Sequence of chain 3.C:
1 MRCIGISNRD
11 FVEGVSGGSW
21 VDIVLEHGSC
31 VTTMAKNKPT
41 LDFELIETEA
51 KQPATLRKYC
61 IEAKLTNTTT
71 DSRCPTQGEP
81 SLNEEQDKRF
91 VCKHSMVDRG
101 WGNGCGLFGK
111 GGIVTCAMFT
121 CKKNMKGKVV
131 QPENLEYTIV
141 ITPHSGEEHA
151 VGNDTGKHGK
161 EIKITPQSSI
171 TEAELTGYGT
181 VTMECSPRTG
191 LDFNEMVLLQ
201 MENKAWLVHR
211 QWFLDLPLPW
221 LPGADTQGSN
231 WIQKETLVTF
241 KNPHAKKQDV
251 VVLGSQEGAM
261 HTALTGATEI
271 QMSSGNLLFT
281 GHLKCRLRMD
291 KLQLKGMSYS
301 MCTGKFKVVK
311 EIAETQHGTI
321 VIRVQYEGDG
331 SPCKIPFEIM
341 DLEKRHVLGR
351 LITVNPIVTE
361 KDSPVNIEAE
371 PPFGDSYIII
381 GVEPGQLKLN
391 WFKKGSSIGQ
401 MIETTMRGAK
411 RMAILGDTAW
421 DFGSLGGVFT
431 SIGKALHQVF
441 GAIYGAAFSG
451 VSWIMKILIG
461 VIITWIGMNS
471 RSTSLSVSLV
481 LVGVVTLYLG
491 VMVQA

The protein below binds the small molecule below.
Small molecule (SMILES): CC(=O)N[C@H]1[C@H](O[C@H]2[C@H](O)[C@@H](NC(C)=O)CO[C@@H]2CO)O[C@H](CO)[C@@H](O)[C@@H]1O

Sequence of chain 3.E:
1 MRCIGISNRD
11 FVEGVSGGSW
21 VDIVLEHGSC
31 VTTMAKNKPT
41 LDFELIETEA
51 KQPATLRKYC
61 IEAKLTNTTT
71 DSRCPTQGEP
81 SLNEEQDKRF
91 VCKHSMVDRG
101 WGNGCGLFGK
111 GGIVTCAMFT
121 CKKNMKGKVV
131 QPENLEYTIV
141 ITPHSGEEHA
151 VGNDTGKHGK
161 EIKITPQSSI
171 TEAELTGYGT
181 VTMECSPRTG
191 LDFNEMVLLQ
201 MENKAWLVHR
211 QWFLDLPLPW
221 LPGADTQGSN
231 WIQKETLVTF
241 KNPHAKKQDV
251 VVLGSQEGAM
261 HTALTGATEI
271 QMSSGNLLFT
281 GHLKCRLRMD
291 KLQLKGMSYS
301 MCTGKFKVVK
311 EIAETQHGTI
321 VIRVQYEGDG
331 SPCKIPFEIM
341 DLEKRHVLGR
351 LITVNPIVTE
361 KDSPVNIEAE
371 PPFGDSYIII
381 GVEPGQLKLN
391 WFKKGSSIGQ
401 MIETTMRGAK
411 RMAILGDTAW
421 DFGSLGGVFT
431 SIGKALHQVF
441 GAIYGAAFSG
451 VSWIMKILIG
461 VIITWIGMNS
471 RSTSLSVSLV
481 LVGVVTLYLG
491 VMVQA

Binding-site contacts:
Ligand atom C6 contacts residue GLY156 of chain 3.C at 3.8 Å.
Ligand atom C7 contacts residue ASN153 of chain 3.C at 3.6 Å.
Ligand atom N2 contacts residue ASN153 of chain 3.C at 3.2 Å (h-bond).
Ligand atom O7 contacts residue ASN103 of chain 3.E at 4.5 Å.
Ligand atom O3 contacts residue HIS149 of chain 3.C at 4.2 Å.
Ligand atom C1 contacts residue ASN153 of chain 3.C at 1.4 Å.
Ligand atom C5 contacts residue GLY156 of chain 3.C at 4.0 Å.
Ligand atom O5 contacts residue THR155 of chain 3.C at 3.8 Å.
Ligand atom O5 contacts residue GLY156 of chain 3.C at 3.9 Å.
Ligand atom C1 contacts residue HIS158 of chain 3.C at 4.1 Å.
Ligand atom C5 contacts residue HIS158 of chain 3.C at 4.2 Å.
Ligand atom C2 contacts residue HIS149 of chain 3.C at 3.6 Å.
Ligand atom O5 contacts residue HIS158 of chain 3.C at 3.2 Å.
Ligand atom C4 contacts residue ASN153 of chain 3.C at 4.2 Å.
Ligand atom C2 contacts residue ASN153 of chain 3.C at 2.6 Å.
Ligand atom O7 contacts residue ASN153 of chain 3.C at 4.0 Å.
Ligand atom C8 contacts residue HIS149 of chain 3.C at 3.5 Å.
Ligand atom C8 contacts residue TRP101 of chain 3.E at 4.4 Å (hydrophobic).
Ligand atom C3 contacts residue HIS149 of chain 3.C at 4.3 Å.
Ligand atom O7 contacts residue TRP101 of chain 3.E at 3.4 Å (h-bond).
Ligand atom C8 contacts residue ASN153 of chain 3.C at 3.9 Å.
Ligand atom O5 contacts residue ASN153 of chain 3.C at 2.2 Å (h-bond).
Ligand atom C6 contacts residue HIS158 of chain 3.C at 3.9 Å.
Ligand atom C1 contacts residue HIS149 of chain 3.C at 3.7 Å.
Ligand atom O6 contacts residue HIS158 of chain 3.C at 3.4 Å.
Ligand atom C7 contacts residue TRP101 of chain 3.E at 4.3 Å (hydrophobic).
Ligand atom C7 contacts residue GLY102 of chain 3.E at 4.0 Å.
Ligand atom C6 contacts residue HIS149 of chain 3.C at 4.1 Å.
Ligand atom O7 contacts residue GLY102 of chain 3.E at 3.0 Å (h-bond).
Ligand atom C1 contacts residue THR155 of chain 3.C at 3.7 Å.
Ligand atom C5 contacts residue ASN153 of chain 3.C at 3.6 Å.
Ligand atom C4 contacts residue HIS149 of chain 3.C at 3.7 Å.
Ligand atom C8 contacts residue ALA150 of chain 3.C at 4.5 Å (hydrophobic).
Ligand atom O5 contacts residue HIS149 of chain 3.C at 3.8 Å.
Ligand atom C5 contacts residue HIS149 of chain 3.C at 3.6 Å.
Ligand atom O6 contacts residue HIS149 of chain 3.C at 3.6 Å.
Ligand atom C3 contacts residue ASN153 of chain 3.C at 3.9 Å.